Sequence of chain 1.D:
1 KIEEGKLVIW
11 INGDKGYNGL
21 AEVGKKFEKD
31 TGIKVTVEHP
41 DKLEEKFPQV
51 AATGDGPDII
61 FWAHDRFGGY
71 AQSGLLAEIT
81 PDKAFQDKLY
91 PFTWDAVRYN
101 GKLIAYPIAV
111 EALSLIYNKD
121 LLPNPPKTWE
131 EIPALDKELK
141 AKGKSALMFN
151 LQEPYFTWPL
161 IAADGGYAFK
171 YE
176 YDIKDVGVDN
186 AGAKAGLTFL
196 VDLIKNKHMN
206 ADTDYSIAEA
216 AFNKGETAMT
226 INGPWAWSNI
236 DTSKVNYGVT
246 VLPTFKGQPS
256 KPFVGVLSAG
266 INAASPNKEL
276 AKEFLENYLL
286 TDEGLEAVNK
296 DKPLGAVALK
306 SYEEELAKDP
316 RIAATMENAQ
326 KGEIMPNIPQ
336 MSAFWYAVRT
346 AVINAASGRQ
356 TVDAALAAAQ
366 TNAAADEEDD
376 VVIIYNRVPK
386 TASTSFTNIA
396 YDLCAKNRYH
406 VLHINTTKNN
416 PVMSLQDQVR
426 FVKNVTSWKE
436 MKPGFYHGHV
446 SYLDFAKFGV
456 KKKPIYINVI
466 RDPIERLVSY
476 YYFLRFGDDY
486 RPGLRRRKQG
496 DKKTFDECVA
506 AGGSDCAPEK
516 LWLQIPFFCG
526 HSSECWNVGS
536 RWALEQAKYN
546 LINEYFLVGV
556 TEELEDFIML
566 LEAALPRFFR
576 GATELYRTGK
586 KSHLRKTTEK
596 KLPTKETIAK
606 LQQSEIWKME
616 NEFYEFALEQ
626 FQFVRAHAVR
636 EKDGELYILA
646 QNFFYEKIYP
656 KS

Binding-site contacts:
Ligand atom N9 contacts residue ALA387 of chain 1.D at 3.6 Å.
Ligand atom N3 contacts residue THR556 of chain 1.D at 3.5 Å.
Ligand atom C3' contacts residue ARG590 of chain 1.D at 3.5 Å.
Ligand atom C6 contacts residue HIS588 of chain 1.D at 3.6 Å.
Ligand atom C8 contacts residue SER390 of chain 1.D at 3.2 Å.
Ligand atom P2 contacts residue ALA387 of chain 1.D at 3.6 Å.
Ligand atom O5P contacts residue ALA387 of chain 1.D at 3.3 Å (h-bond).
Ligand atom O2P contacts residue LYS591 of chain 1.D at 3.6 Å.
Ligand atom N7 contacts residue SER390 of chain 1.D at 2.8 Å (h-bond).
Ligand atom O2P contacts residue THR592 of chain 1.D at 3.1 Å (h-bond).
Ligand atom O5' contacts residue ALA387 of chain 1.D at 3.0 Å (h-bond).
Ligand atom C8 contacts residue LEU589 of chain 1.D at 3.3 Å (hydrophobic).
Ligand atom O3P contacts residue LYS595 of chain 1.D at 2.9 Å (salt-bridge).
Ligand atom O5' contacts residue THR386 of chain 1.D at 3.3 Å (h-bond).
Ligand atom N6 contacts residue SER587 of chain 1.D at 3.0 Å (h-bond).
Ligand atom N7 contacts residue SER587 of chain 1.D at 3.5 Å (h-bond).
Ligand atom P2 contacts residue SER388 of chain 1.D at 3.6 Å.
Ligand atom O5P contacts residue THR386 of chain 1.D at 3.1 Å (h-bond).
Ligand atom O4P contacts residue SER388 of chain 1.D at 3.3 Å (h-bond).
Ligand atom C5 contacts residue ALA387 of chain 1.D at 3.5 Å (hydrophobic).
Ligand atom O5' contacts residue LYS385 of chain 1.D at 3.2 Å.
Ligand atom P1 contacts residue SER474 of chain 1.D at 3.4 Å.
Ligand atom N7 contacts residue HIS588 of chain 1.D at 3.5 Å.
Ligand atom C4 contacts residue ALA387 of chain 1.D at 3.4 Å (hydrophobic).
Ligand atom C2 contacts residue THR556 of chain 1.D at 3.5 Å.
Ligand atom O3' contacts residue SER474 of chain 1.D at 3.6 Å (h-bond).
Ligand atom O3' contacts residue ARG466 of chain 1.D at 3.4 Å (salt-bridge).
Ligand atom C5' contacts residue ARG590 of chain 1.D at 3.6 Å.
Ligand atom O6P contacts residue LYS385 of chain 1.D at 3.5 Å (salt-bridge).
Ligand atom O1P contacts residue SER474 of chain 1.D at 2.4 Å (h-bond).
Ligand atom O4P contacts residue THR389 of chain 1.D at 2.9 Å (h-bond).
Ligand atom O1P contacts residue LYS595 of chain 1.D at 3.5 Å.
Ligand atom O3P contacts residue ARG466 of chain 1.D at 3.1 Å (salt-bridge).
Ligand atom N6 contacts residue TYR581 of chain 1.D at 3.1 Å (h-bond).
Ligand atom O5P contacts residue LYS385 of chain 1.D at 3.2 Å (salt-bridge).
Ligand atom O6P contacts residue ARG590 of chain 1.D at 3.3 Å.
Ligand atom O4' contacts residue ALA387 of chain 1.D at 3.2 Å (h-bond).
Ligand atom O1P contacts residue THR592 of chain 1.D at 2.6 Å (h-bond).
Ligand atom O5P contacts residue SER388 of chain 1.D at 2.6 Å (h-bond).
Ligand atom O4P contacts residue ALA387 of chain 1.D at 3.6 Å.

The protein below binds the small molecule below.
Small molecule (SMILES): Nc1ncnc2c1ncn2[C@@H]1O[C@H](COP(=O)(O)O)[C@@H](OP(=O)(O)O)[C@H]1O